Binding-site contacts:
Ligand atom C4 contacts residue ASN16 of chain 2.B at 4.2 Å.
Ligand atom C5 contacts residue ASN16 of chain 2.B at 3.6 Å.
Ligand atom O7 contacts residue THR5 of chain 2.B at 4.1 Å.
Ligand atom N2 contacts residue ASN16 of chain 2.B at 3.0 Å (h-bond).
Ligand atom C2 contacts residue VAL21 of chain 2.B at 3.8 Å (hydrophobic).
Ligand atom C3 contacts residue VAL21 of chain 2.B at 4.1 Å (hydrophobic).
Ligand atom C8 contacts residue VAL21 of chain 2.B at 3.8 Å (hydrophobic).
Ligand atom C8 contacts residue THR5 of chain 2.B at 3.8 Å.
Ligand atom N2 contacts residue VAL21 of chain 2.B at 3.0 Å (h-bond).
Ligand atom C1 contacts residue VAL21 of chain 2.B at 3.9 Å (hydrophobic).
Ligand atom O7 contacts residue ASN16 of chain 2.B at 3.9 Å.
Ligand atom C7 contacts residue VAL21 of chain 2.B at 3.9 Å (hydrophobic).
Ligand atom C8 contacts residue PHE10 of chain 2.B at 3.9 Å (hydrophobic).
Ligand atom C7 contacts residue ASN16 of chain 2.B at 3.7 Å.
Ligand atom O5 contacts residue GLY19 of chain 2.B at 3.4 Å.
Ligand atom C5 contacts residue GLY19 of chain 2.B at 3.4 Å.
Ligand atom C6 contacts residue GLY19 of chain 2.B at 3.8 Å.
Ligand atom C3 contacts residue ASN16 of chain 2.B at 3.8 Å.
Ligand atom C7 contacts residue THR5 of chain 2.B at 4.0 Å.
Ligand atom C1 contacts residue ASN16 of chain 2.B at 1.4 Å.
Ligand atom O5 contacts residue ASN16 of chain 2.B at 2.3 Å (h-bond).
Ligand atom C1 contacts residue GLY19 of chain 2.B at 3.9 Å.
Ligand atom C2 contacts residue ASN16 of chain 2.B at 2.5 Å.

Sequence of chain 2.B:
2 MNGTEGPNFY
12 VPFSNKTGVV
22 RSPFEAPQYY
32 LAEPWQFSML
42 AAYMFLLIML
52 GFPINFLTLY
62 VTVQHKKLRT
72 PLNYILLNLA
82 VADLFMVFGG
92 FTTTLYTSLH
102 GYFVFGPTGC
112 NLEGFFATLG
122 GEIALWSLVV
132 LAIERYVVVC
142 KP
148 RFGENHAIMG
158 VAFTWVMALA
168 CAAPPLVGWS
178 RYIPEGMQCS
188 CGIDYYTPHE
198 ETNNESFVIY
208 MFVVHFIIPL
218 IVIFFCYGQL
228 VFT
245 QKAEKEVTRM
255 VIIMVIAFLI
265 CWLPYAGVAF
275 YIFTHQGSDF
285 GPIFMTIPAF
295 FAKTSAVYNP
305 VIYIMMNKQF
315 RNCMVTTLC

The small molecule below binds the protein below.
Small molecule (SMILES): CC(=O)N[C@H]1[C@H](O[C@H]2[C@H](O)[C@@H](NC(C)=O)CO[C@@H]2CO)O[C@H](CO)[C@@H](O)[C@@H]1O